Binding-site contacts:
Ligand atom C4 contacts residue ALA7 of chain 1.A at 3.6 Å (hydrophobic).
Ligand atom N1 contacts residue ALA6 of chain 1.A at 3.2 Å.
Ligand atom O4 contacts residue ALA7 of chain 1.A at 3.8 Å.
Ligand atom N8 contacts residue ILE5 of chain 1.A at 2.9 Å (h-bond).
Ligand atom N8 contacts residue ILE94 of chain 1.A at 3.8 Å.
Ligand atom NA2 contacts residue ASP27 of chain 1.A at 3.1 Å (salt-bridge).
Ligand atom CT contacts residue ARG57 of chain 1.A at 3.3 Å.
Ligand atom O contacts residue ARG52 of chain 1.A at 3.3 Å (salt-bridge).
Ligand atom N3 contacts residue ASP27 of chain 1.A at 2.8 Å (salt-bridge).
Ligand atom O1 contacts residue ARG57 of chain 1.A at 2.8 Å (salt-bridge).
Ligand atom O2 contacts residue LYS32 of chain 1.A at 2.8 Å (salt-bridge).
Ligand atom C15 contacts residue PHE31 of chain 1.A at 3.4 Å (hydrophobic).
Ligand atom NA2 contacts residue THR113 of chain 1.A at 3.2 Å (h-bond).
Ligand atom CA contacts residue ARG52 of chain 1.A at 3.6 Å.
Ligand atom N3 contacts residue ALA7 of chain 1.A at 3.3 Å.
Ligand atom C7 contacts residue TYR100 of chain 1.A at 3.4 Å (hydrophobic).
Ligand atom NA2 contacts residue ALA6 of chain 1.A at 3.6 Å (h-bond).
Ligand atom C2 contacts residue ALA6 of chain 1.A at 3.5 Å (hydrophobic).
Ligand atom O2 contacts residue ARG57 of chain 1.A at 2.7 Å (salt-bridge).
Ligand atom C2 contacts residue ASP27 of chain 1.A at 3.8 Å.
Ligand atom N1 contacts residue ILE5 of chain 1.A at 3.6 Å (h-bond).
Ligand atom C6 contacts residue ILE94 of chain 1.A at 3.8 Å (hydrophobic).
Ligand atom N1 contacts residue PHE31 of chain 1.A at 3.8 Å.
Ligand atom N8 contacts residue TYR100 of chain 1.A at 3.4 Å (h-bond).
Ligand atom O4 contacts residue ASP27 of chain 1.A at 3.1 Å (salt-bridge).
Ligand atom NA2 contacts residue ILE5 of chain 1.A at 3.8 Å.
Ligand atom CT contacts residue LYS32 of chain 1.A at 3.7 Å.
Ligand atom C7 contacts residue ILE5 of chain 1.A at 3.8 Å (hydrophobic).
Ligand atom C10 contacts residue MET16 of chain 1.A at 3.8 Å (hydrophobic).
Ligand atom OE1 contacts residue LEU28 of chain 1.A at 3.8 Å.
Ligand atom C4 contacts residue ASP27 of chain 1.A at 3.4 Å.
Ligand atom C7 contacts residue ILE94 of chain 1.A at 3.0 Å (hydrophobic).
Ligand atom N8 contacts residue ALA6 of chain 1.A at 3.8 Å.
Ligand atom O1 contacts residue LYS32 of chain 1.A at 3.8 Å.
Ligand atom C2 contacts residue ALA7 of chain 1.A at 3.6 Å (hydrophobic).
Ligand atom C8A contacts residue ALA6 of chain 1.A at 3.7 Å (hydrophobic).
Ligand atom C16 contacts residue PHE31 of chain 1.A at 3.3 Å (hydrophobic).
Ligand atom C8A contacts residue ILE5 of chain 1.A at 3.7 Å (hydrophobic).
Ligand atom O1 contacts residue PHE31 of chain 1.A at 3.2 Å.
Ligand atom N1 contacts residue ALA7 of chain 1.A at 3.7 Å.

This protein binds this small molecule.
Small molecule (SMILES): Nc1nc(=O)c2c([nH]1)NC[C@H](CCc1ccc(C(=O)N[C@@H](CCC(=O)O)C(=O)O)cc1)C2

Sequence of chain 1.A:
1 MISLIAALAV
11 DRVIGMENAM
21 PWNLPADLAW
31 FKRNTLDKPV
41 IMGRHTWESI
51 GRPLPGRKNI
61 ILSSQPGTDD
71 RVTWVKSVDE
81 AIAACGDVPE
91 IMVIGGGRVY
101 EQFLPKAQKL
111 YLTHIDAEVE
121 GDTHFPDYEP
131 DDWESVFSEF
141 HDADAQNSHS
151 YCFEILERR